Sequence of chain 3.B:
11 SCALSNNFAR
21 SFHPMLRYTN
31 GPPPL

The protein below binds the small molecule below.
Small molecule (SMILES): CCCCCCCCCCO[C@@H]1O[C@H](CO)[C@@H](O[C@H]2O[C@H](CO)[C@@H](O)[C@H](O)[C@H]2O)[C@H](O)[C@H]1O

Binding-site contacts:
Ligand atom O1 contacts residue GLU37 of chain 1.A at 4.0 Å.
Ligand atom C7 contacts residue ASN85 of chain 3.A at 3.9 Å.
Ligand atom O2 contacts residue HIS69 of chain 3.A at 4.4 Å.
Ligand atom O4 contacts residue ASN85 of chain 3.A at 3.4 Å (h-bond).
Ligand atom C9 contacts residue GLU37 of chain 1.A at 3.8 Å.
Ligand atom O6 contacts residue SER38 of chain 1.A at 4.0 Å.
Ligand atom C4 contacts residue HIS69 of chain 3.A at 3.5 Å.
Ligand atom O61 contacts residue LEU59 of chain 3.A at 3.9 Å.
Ligand atom C11 contacts residue TYR28 of chain 3.B at 4.4 Å (hydrophobic).
Ligand atom C57 contacts residue HIS69 of chain 3.A at 3.9 Å.
Ligand atom C6 contacts residue HIS69 of chain 3.A at 4.0 Å.
Ligand atom C8 contacts residue SER38 of chain 1.A at 4.1 Å.
Ligand atom C57 contacts residue LEU59 of chain 3.A at 3.9 Å (hydrophobic).
Ligand atom C19 contacts residue TRP67 of chain 3.A at 3.7 Å (hydrophobic).
Ligand atom O6 contacts residue LEU26 of chain 3.B at 4.0 Å.
Ligand atom O61 contacts residue ARG74 of chain 1.A at 2.9 Å (salt-bridge).
Ligand atom C8 contacts residue ASN85 of chain 3.A at 3.5 Å.
Ligand atom O6 contacts residue TYR28 of chain 3.B at 3.5 Å (h-bond).
Ligand atom O4 contacts residue ASP80 of chain 3.A at 4.4 Å.
Ligand atom C4 contacts residue LEU59 of chain 3.A at 4.2 Å (hydrophobic).
Ligand atom O5 contacts residue LEU59 of chain 3.A at 3.5 Å.
Ligand atom C18 contacts residue LEU59 of chain 3.A at 4.0 Å (hydrophobic).
Ligand atom C2 contacts residue HIS69 of chain 3.A at 4.3 Å.
Ligand atom O7 contacts residue HIS69 of chain 3.A at 3.7 Å.
Ligand atom O1 contacts residue ARG74 of chain 1.A at 4.0 Å.
Ligand atom O5 contacts residue HIS69 of chain 3.A at 4.0 Å.
Ligand atom C6 contacts residue LEU59 of chain 3.A at 4.5 Å (hydrophobic).
Ligand atom C8 contacts residue GLN71 of chain 3.A at 4.4 Å.
Ligand atom C11 contacts residue GLU37 of chain 1.A at 3.2 Å.
Ligand atom C57 contacts residue ARG74 of chain 1.A at 4.0 Å.
Ligand atom C11 contacts residue SER38 of chain 1.A at 3.8 Å.
Ligand atom O2 contacts residue ASN85 of chain 3.A at 3.0 Å (h-bond).
Ligand atom O6 contacts residue GLU37 of chain 1.A at 4.0 Å.
Ligand atom O2 contacts residue SER38 of chain 1.A at 3.8 Å.
Ligand atom O2 contacts residue GLN71 of chain 3.A at 3.2 Å (h-bond).
Ligand atom C18 contacts residue TRP67 of chain 3.A at 3.7 Å (hydrophobic).
Ligand atom O16 contacts residue LEU59 of chain 3.A at 4.3 Å.
Ligand atom C3 contacts residue HIS69 of chain 3.A at 4.2 Å.

Sequence of chain 1.A:
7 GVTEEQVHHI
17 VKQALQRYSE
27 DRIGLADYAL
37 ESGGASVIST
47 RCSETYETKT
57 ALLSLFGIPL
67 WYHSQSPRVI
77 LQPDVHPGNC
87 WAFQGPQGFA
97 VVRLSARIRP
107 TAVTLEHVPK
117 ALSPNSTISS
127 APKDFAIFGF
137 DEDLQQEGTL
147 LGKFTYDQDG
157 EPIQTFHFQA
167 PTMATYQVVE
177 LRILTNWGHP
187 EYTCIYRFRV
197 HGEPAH

Sequence of chain 3.A:
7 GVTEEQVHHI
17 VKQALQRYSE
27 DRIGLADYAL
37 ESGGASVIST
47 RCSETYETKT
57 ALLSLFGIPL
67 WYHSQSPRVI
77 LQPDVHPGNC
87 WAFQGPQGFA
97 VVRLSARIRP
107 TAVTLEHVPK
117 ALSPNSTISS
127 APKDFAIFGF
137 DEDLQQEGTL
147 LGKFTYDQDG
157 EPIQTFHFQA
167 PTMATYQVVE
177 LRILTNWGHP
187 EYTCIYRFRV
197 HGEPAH